The protein below binds the small molecule below.
Small molecule (SMILES): CCCCCCCC(=O)OC[C@H](COP(=O)(O)O[C@@H]1[C@H](O)[C@H](O)[C@@H](OP(=O)(O)O)[C@H](OP(=O)(O)O)[C@H]1O)OC(=O)CCCCCCC

Sequence of chain 1.A:
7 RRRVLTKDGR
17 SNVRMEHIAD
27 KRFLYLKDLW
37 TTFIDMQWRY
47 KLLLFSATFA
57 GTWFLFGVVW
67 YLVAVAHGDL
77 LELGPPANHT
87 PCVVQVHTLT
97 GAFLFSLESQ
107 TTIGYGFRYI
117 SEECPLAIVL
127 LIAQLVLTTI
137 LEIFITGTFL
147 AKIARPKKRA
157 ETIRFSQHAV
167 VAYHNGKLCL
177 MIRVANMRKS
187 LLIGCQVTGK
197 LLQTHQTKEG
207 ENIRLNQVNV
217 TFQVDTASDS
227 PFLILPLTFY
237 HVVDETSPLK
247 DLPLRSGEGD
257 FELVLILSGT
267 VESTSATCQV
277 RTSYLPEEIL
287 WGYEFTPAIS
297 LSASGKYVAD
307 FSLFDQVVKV

Binding-site contacts:
Ligand atom O52 contacts residue LYS153 of chain 1.A at 4.0 Å.
Ligand atom P4 contacts residue ARG16 of chain 1.A at 3.3 Å.
Ligand atom P1 contacts residue TRP44 of chain 1.A at 4.5 Å.
Ligand atom O2 contacts residue GLN43 of chain 1.A at 3.8 Å.
Ligand atom O6 contacts residue GLN43 of chain 1.A at 3.8 Å.
Ligand atom P1 contacts residue ARG45 of chain 1.A at 3.5 Å.
Ligand atom C3C contacts residue TRP44 of chain 1.A at 3.3 Å (hydrophobic).
Ligand atom O51 contacts residue ARG151 of chain 1.A at 2.3 Å (salt-bridge).
Ligand atom O53 contacts residue TRP44 of chain 1.A at 3.2 Å (h-bond).
Ligand atom O13 contacts residue TRP44 of chain 1.A at 3.1 Å.
Ligand atom C1C contacts residue ARG45 of chain 1.A at 3.2 Å.
Ligand atom C6 contacts residue GLN43 of chain 1.A at 4.4 Å.
Ligand atom P5 contacts residue LYS153 of chain 1.A at 4.2 Å.
Ligand atom C3A contacts residue ARG45 of chain 1.A at 4.3 Å.
Ligand atom O53 contacts residue LYS148 of chain 1.A at 4.1 Å.
Ligand atom O43 contacts residue ARG16 of chain 1.A at 2.8 Å.
Ligand atom O6 contacts residue TRP44 of chain 1.A at 2.9 Å.
Ligand atom C1B contacts residue TRP44 of chain 1.A at 3.3 Å (hydrophobic).
Ligand atom C6 contacts residue TRP44 of chain 1.A at 4.2 Å (hydrophobic).
Ligand atom O12 contacts residue GLN43 of chain 1.A at 3.9 Å.
Ligand atom O51 contacts residue LYS153 of chain 1.A at 3.0 Å (salt-bridge).
Ligand atom O52 contacts residue ARG151 of chain 1.A at 3.7 Å.
Ligand atom O42 contacts residue ARG16 of chain 1.A at 2.3 Å (salt-bridge).
Ligand atom C2C contacts residue TRP44 of chain 1.A at 4.2 Å (hydrophobic).
Ligand atom C2B contacts residue TRP44 of chain 1.A at 4.0 Å (hydrophobic).
Ligand atom O3 contacts residue ARG16 of chain 1.A at 4.3 Å.
Ligand atom O1 contacts residue GLN43 of chain 1.A at 3.8 Å.
Ligand atom O41 contacts residue ARG16 of chain 1.A at 3.8 Å.
Ligand atom O11 contacts residue ARG45 of chain 1.A at 3.9 Å.
Ligand atom O12 contacts residue ARG45 of chain 1.A at 2.3 Å (salt-bridge).
Ligand atom O1 contacts residue TRP44 of chain 1.A at 4.0 Å.
Ligand atom P1 contacts residue GLN43 of chain 1.A at 4.5 Å.
Ligand atom P5 contacts residue ARG151 of chain 1.A at 3.3 Å.
Ligand atom O1B contacts residue TRP44 of chain 1.A at 2.8 Å.
Ligand atom O53 contacts residue ARG151 of chain 1.A at 3.2 Å (salt-bridge).
Ligand atom O3C contacts residue TRP44 of chain 1.A at 3.2 Å.
Ligand atom O13 contacts residue ARG45 of chain 1.A at 3.3 Å.
Ligand atom C1C contacts residue TRP44 of chain 1.A at 3.7 Å (hydrophobic).
Ligand atom C2A contacts residue ARG45 of chain 1.A at 3.6 Å.
Ligand atom C4A contacts residue ARG45 of chain 1.A at 3.7 Å.